Sequence of chain 1.A:
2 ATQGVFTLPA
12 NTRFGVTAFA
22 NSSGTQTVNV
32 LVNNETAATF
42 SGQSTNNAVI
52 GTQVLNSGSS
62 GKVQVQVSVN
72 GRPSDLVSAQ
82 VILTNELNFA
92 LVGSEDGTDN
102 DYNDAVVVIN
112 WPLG

The protein below binds the small molecule below.
Small molecule (SMILES): C[C@@H]1O[C@@H](O)[C@@H](O)[C@H](O)[C@@H]1O

Binding-site contacts:
Ligand atom C6 contacts residue GLY115 of chain 1.B at 3.6 Å.
Ligand atom O3 contacts residue ASP102 of chain 1.A at 2.9 Å (salt-bridge).
Ligand atom C2 contacts residue ASP97 of chain 1.A at 3.5 Å.
Ligand atom O2 contacts residue ASP100 of chain 1.A at 3.7 Å.
Ligand atom C1 contacts residue SER24 of chain 1.A at 3.7 Å.
Ligand atom C5 contacts residue GLY115 of chain 1.B at 4.1 Å.
Ligand atom C1 contacts residue ASP97 of chain 1.A at 3.7 Å.
Ligand atom O2 contacts residue GLY98 of chain 1.A at 4.0 Å.
Ligand atom O1 contacts residue SER24 of chain 1.A at 4.2 Å.
Ligand atom O2 contacts residue CA1 of chain 1.J at 2.6 Å.
Ligand atom O5 contacts residue SER23 of chain 1.A at 3.5 Å (h-bond).
Ligand atom O3 contacts residue ASP100 of chain 1.A at 2.6 Å (salt-bridge).
Ligand atom C6 contacts residue THR46 of chain 1.A at 4.0 Å.
Ligand atom C3 contacts residue CA1 of chain 1.J at 3.4 Å.
Ligand atom C3 contacts residue ASP105 of chain 1.A at 3.7 Å.
Ligand atom C2 contacts residue SER23 of chain 1.A at 3.6 Å.
Ligand atom O4 contacts residue ASP105 of chain 1.A at 3.8 Å.
Ligand atom O3 contacts residue ASP105 of chain 1.A at 3.0 Å (salt-bridge).
Ligand atom C2 contacts residue ASP105 of chain 1.A at 3.3 Å.
Ligand atom C6 contacts residue SER24 of chain 1.A at 3.6 Å.
Ligand atom C5 contacts residue SER24 of chain 1.A at 3.8 Å.
Ligand atom O4 contacts residue ASP102 of chain 1.A at 4.1 Å.
Ligand atom C2 contacts residue CA1 of chain 1.I at 3.8 Å.
Ligand atom C1 contacts residue SER23 of chain 1.A at 3.4 Å.
Ligand atom O2 contacts residue ASP105 of chain 1.A at 3.2 Å (salt-bridge).
Ligand atom C3 contacts residue ASP100 of chain 1.A at 3.2 Å.
Ligand atom C4 contacts residue GLY115 of chain 1.B at 3.4 Å.
Ligand atom C4 contacts residue ASP100 of chain 1.A at 3.9 Å.
Ligand atom O4 contacts residue GLY115 of chain 1.B at 2.5 Å (h-bond).
Ligand atom O4 contacts residue CA1 of chain 1.I at 2.5 Å.
Ligand atom O5 contacts residue SER24 of chain 1.A at 2.9 Å (h-bond).
Ligand atom O3 contacts residue CA1 of chain 1.I at 2.5 Å.
Ligand atom C3 contacts residue CA1 of chain 1.I at 3.4 Å.
Ligand atom C2 contacts residue CA1 of chain 1.J at 3.3 Å.
Ligand atom O3 contacts residue CA1 of chain 1.J at 2.5 Å.
Ligand atom O4 contacts residue ASN22 of chain 1.A at 3.0 Å (h-bond).
Ligand atom O4 contacts residue SER23 of chain 1.A at 3.4 Å.
Ligand atom O2 contacts residue GLU96 of chain 1.A at 3.4 Å (salt-bridge).
Ligand atom C4 contacts residue CA1 of chain 1.I at 3.5 Å.
Ligand atom O2 contacts residue ASP97 of chain 1.A at 2.6 Å (salt-bridge).

Sequence of chain 1.B:
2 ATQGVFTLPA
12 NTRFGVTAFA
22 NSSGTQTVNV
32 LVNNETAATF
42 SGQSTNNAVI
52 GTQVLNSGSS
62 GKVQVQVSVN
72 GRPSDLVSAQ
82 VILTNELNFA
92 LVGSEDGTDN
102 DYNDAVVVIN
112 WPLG